Sequence of chain 2.A:
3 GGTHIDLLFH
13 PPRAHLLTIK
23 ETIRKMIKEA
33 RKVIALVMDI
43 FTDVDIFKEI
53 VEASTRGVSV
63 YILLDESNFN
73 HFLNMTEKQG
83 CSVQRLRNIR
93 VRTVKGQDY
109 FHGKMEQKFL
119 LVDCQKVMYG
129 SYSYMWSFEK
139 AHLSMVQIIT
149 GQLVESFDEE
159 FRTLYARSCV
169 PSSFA

Binding-site contacts:
Ligand atom C3 contacts residue TYR63 of chain 2.A at 3.4 Å (hydrophobic).
Ligand atom C6 contacts residue ILE64 of chain 2.A at 3.7 Å (hydrophobic).
Ligand atom C3 contacts residue TYR163 of chain 2.A at 3.5 Å (hydrophobic).
Ligand atom C1 contacts residue LEU65 of chain 2.A at 3.3 Å (hydrophobic).
Ligand atom C6 contacts residue LEU65 of chain 2.A at 4.0 Å (hydrophobic).
Ligand atom C6 contacts residue ARG94 of chain 2.A at 3.9 Å.
Ligand atom C2 contacts residue TYR63 of chain 2.A at 3.4 Å (hydrophobic).
Ligand atom C1 contacts residue TYR63 of chain 2.A at 3.6 Å (hydrophobic).
Ligand atom N1 contacts residue ARG92 of chain 2.A at 3.2 Å.
Ligand atom C7 contacts residue ARG94 of chain 2.A at 4.2 Å.
Ligand atom C7 contacts residue ARG92 of chain 2.A at 3.6 Å.
Ligand atom C8 contacts residue TYR63 of chain 2.A at 3.8 Å (hydrophobic).
Ligand atom N2 contacts residue TYR163 of chain 2.A at 3.6 Å.
Ligand atom C13 contacts residue TYR163 of chain 2.A at 3.5 Å (hydrophobic).
Ligand atom C6 contacts residue TYR63 of chain 2.A at 4.1 Å (hydrophobic).
Ligand atom C7 contacts residue TYR163 of chain 2.A at 4.0 Å (hydrophobic).
Ligand atom F1 contacts residue ARG160 of chain 2.A at 3.4 Å.
Ligand atom C1 contacts residue ARG92 of chain 2.A at 4.2 Å.
Ligand atom C2 contacts residue PHE159 of chain 2.A at 3.3 Å (hydrophobic).
Ligand atom C2 contacts residue TYR163 of chain 2.A at 3.8 Å (hydrophobic).
Ligand atom C5 contacts residue TYR163 of chain 2.A at 4.0 Å (hydrophobic).
Ligand atom C14 contacts residue TYR163 of chain 2.A at 3.2 Å (hydrophobic).
Ligand atom C5 contacts residue ARG92 of chain 2.A at 3.9 Å.
Ligand atom C11 contacts residue TYR63 of chain 2.A at 4.1 Å (hydrophobic).
Ligand atom N2 contacts residue TYR63 of chain 2.A at 3.5 Å.
Ligand atom N1 contacts residue ARG94 of chain 2.A at 3.5 Å.
Ligand atom C2 contacts residue LEU65 of chain 2.A at 3.9 Å (hydrophobic).
Ligand atom C6 contacts residue ARG92 of chain 2.A at 3.6 Å.
Ligand atom C5 contacts residue TYR63 of chain 2.A at 3.8 Å (hydrophobic).
Ligand atom C4 contacts residue TYR63 of chain 2.A at 3.3 Å (hydrophobic).
Ligand atom C1 contacts residue PHE159 of chain 2.A at 3.9 Å (hydrophobic).
Ligand atom C1 contacts residue ILE64 of chain 2.A at 3.7 Å (hydrophobic).
Ligand atom C3 contacts residue PHE159 of chain 2.A at 4.0 Å (hydrophobic).
Ligand atom C7 contacts residue TYR63 of chain 2.A at 4.1 Å (hydrophobic).
Ligand atom C4 contacts residue TYR163 of chain 2.A at 3.6 Å (hydrophobic).
Ligand atom C9 contacts residue TYR163 of chain 2.A at 4.2 Å (hydrophobic).
Ligand atom C9 contacts residue TYR63 of chain 2.A at 3.9 Å (hydrophobic).
Ligand atom C10 contacts residue TYR63 of chain 2.A at 3.2 Å (hydrophobic).
Ligand atom C5 contacts residue ARG94 of chain 2.A at 3.7 Å.
Ligand atom C8 contacts residue TYR163 of chain 2.A at 3.9 Å (hydrophobic).

A small-molecule ligand and the protein it binds are described below.
Small molecule (SMILES): Fc1ccc(Cn2cnc3ccccc32)cc1